Binding-site contacts:
Ligand atom O5 contacts residue ASN253 of chain 1.B at 2.4 Å (h-bond).
Ligand atom C8 contacts residue MET240 of chain 1.B at 4.0 Å (hydrophobic).
Ligand atom N2 contacts residue ASN253 of chain 1.B at 2.9 Å (h-bond).
Ligand atom C8 contacts residue THR239 of chain 1.B at 4.0 Å.
Ligand atom C2 contacts residue ASN253 of chain 1.B at 2.4 Å.
Ligand atom C5 contacts residue ASN253 of chain 1.B at 3.7 Å.
Ligand atom C4 contacts residue ASN253 of chain 1.B at 4.2 Å.
Ligand atom C3 contacts residue THR255 of chain 1.B at 4.0 Å.
Ligand atom C7 contacts residue ASN253 of chain 1.B at 3.4 Å.
Ligand atom C1 contacts residue THR255 of chain 1.B at 2.9 Å.
Ligand atom N2 contacts residue THR255 of chain 1.B at 4.2 Å.
Ligand atom C2 contacts residue THR255 of chain 1.B at 3.9 Å.
Ligand atom C3 contacts residue ASN253 of chain 1.B at 3.8 Å.
Ligand atom C8 contacts residue ASN253 of chain 1.B at 4.5 Å.
Ligand atom C1 contacts residue ASN253 of chain 1.B at 1.4 Å.
Ligand atom O5 contacts residue THR255 of chain 1.B at 3.4 Å (h-bond).
Ligand atom C4 contacts residue THR255 of chain 1.B at 4.3 Å.
Ligand atom C6 contacts residue THR255 of chain 1.B at 4.3 Å.
Ligand atom O7 contacts residue ASN253 of chain 1.B at 3.5 Å (h-bond).
Ligand atom C5 contacts residue THR255 of chain 1.B at 3.4 Å.

This protein binds this small molecule.
Small molecule (SMILES): CC(=O)N[C@@H]1[C@@H](O)[C@H](O)[C@@H](CO)O[C@H]1O

Sequence of chain 1.B:
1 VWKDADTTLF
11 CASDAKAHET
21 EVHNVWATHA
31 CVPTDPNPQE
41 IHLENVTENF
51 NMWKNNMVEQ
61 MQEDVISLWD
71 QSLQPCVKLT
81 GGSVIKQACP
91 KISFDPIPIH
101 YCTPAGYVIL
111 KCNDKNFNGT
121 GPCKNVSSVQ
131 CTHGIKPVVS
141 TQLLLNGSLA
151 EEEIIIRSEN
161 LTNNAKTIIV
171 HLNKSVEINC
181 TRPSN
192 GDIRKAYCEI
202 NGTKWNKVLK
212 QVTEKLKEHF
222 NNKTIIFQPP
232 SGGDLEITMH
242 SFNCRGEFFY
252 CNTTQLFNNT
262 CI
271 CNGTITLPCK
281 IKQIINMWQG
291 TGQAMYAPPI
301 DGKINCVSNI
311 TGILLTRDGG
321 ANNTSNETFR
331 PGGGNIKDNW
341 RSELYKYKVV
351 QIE